Binding-site contacts:
Ligand atom P3 contacts residue ARG48 of chain 1.B at 3.9 Å.
Ligand atom C14 contacts residue ALA88 of chain 1.B at 3.1 Å (hydrophobic).
Ligand atom O8 contacts residue MG1 of chain 1.G at 2.6 Å.
Ligand atom O2 contacts residue ASN47 of chain 1.B at 3.3 Å (h-bond).
Ligand atom O7 contacts residue HIS62 of chain 1.B at 3.0 Å.
Ligand atom S9 contacts residue ASN47 of chain 1.B at 3.2 Å (h-bond).
Ligand atom O6 contacts residue MG1 of chain 1.G at 2.4 Å.
Ligand atom O5 contacts residue ASN47 of chain 1.B at 3.7 Å.
Ligand atom O4 contacts residue ARG48 of chain 1.B at 3.3 Å (salt-bridge).
Ligand atom C12 contacts residue ALA88 of chain 1.B at 3.8 Å (hydrophobic).
Ligand atom O5 contacts residue ARG48 of chain 1.B at 3.6 Å.
Ligand atom C13 contacts residue IPE1 of chain 1.F at 3.2 Å.
Ligand atom O8 contacts residue IPE1 of chain 1.F at 3.8 Å.
Ligand atom O7 contacts residue ARG96 of chain 1.B at 2.4 Å (salt-bridge).
Ligand atom P1 contacts residue ARG49 of chain 1.B at 3.6 Å.
Ligand atom S9 contacts residue MET44 of chain 1.B at 3.5 Å (h-bond).
Ligand atom P1 contacts residue MG1 of chain 1.G at 3.5 Å.
Ligand atom S9 contacts residue GLY46 of chain 1.B at 3.1 Å (h-bond).
Ligand atom O2 contacts residue GLY46 of chain 1.B at 3.9 Å.
Ligand atom S9 contacts residue ASP45 of chain 1.B at 3.2 Å (salt-bridge).
Ligand atom O2 contacts residue ARG48 of chain 1.B at 2.9 Å (salt-bridge).
Ligand atom C11 contacts residue ASN47 of chain 1.B at 3.5 Å.
Ligand atom C10 contacts residue ASP45 of chain 1.B at 3.3 Å.
Ligand atom O5 contacts residue GLY46 of chain 1.B at 3.4 Å.
Ligand atom P3 contacts residue MG1 of chain 1.G at 3.5 Å.
Ligand atom O6 contacts residue GLY46 of chain 1.B at 3.6 Å.
Ligand atom O8 contacts residue ARG96 of chain 1.B at 2.6 Å (salt-bridge).
Ligand atom C10 contacts residue MET44 of chain 1.B at 2.9 Å (hydrophobic).
Ligand atom O6 contacts residue ASP45 of chain 1.B at 2.8 Å (salt-bridge).
Ligand atom O5 contacts residue ARG49 of chain 1.B at 2.7 Å (salt-bridge).
Ligand atom O6 contacts residue ARG49 of chain 1.B at 3.0 Å (salt-bridge).
Ligand atom O7 contacts residue ARG48 of chain 1.B at 3.6 Å.
Ligand atom S9 contacts residue MG1 of chain 1.G at 3.9 Å.
Ligand atom O8 contacts residue ARG48 of chain 1.B at 3.8 Å.
Ligand atom C11 contacts residue MET44 of chain 1.B at 3.4 Å (hydrophobic).
Ligand atom O8 contacts residue ASP45 of chain 1.B at 3.6 Å.
Ligand atom C13 contacts residue ASN93 of chain 1.B at 3.6 Å.
Ligand atom P3 contacts residue ARG96 of chain 1.B at 3.2 Å.
Ligand atom C10 contacts residue ASN47 of chain 1.B at 3.9 Å.
Ligand atom P1 contacts residue ARG48 of chain 1.B at 3.8 Å.

Sequence of chain 1.B:
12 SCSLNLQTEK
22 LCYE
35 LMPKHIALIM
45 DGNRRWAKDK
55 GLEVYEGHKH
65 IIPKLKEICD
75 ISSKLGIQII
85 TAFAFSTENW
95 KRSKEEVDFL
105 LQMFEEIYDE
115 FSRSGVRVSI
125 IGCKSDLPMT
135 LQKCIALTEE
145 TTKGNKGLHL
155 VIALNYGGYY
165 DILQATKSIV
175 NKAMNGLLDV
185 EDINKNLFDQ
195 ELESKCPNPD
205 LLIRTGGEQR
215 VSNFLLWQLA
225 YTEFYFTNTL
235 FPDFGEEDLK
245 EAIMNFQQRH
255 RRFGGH

A small-molecule ligand and the protein it binds are described below.
Small molecule (SMILES): CC(C)=CCS[P](=O)(O)OP(=O)(O)O